This small molecule binds to this protein.
Small molecule (SMILES): CC(=O)N[C@H]1[C@H](O[C@H]2[C@H](O)[C@@H](NC(C)=O)CO[C@@H]2CO)O[C@H](CO)[C@@H](O)[C@@H]1O

Sequence of chain 1.D:
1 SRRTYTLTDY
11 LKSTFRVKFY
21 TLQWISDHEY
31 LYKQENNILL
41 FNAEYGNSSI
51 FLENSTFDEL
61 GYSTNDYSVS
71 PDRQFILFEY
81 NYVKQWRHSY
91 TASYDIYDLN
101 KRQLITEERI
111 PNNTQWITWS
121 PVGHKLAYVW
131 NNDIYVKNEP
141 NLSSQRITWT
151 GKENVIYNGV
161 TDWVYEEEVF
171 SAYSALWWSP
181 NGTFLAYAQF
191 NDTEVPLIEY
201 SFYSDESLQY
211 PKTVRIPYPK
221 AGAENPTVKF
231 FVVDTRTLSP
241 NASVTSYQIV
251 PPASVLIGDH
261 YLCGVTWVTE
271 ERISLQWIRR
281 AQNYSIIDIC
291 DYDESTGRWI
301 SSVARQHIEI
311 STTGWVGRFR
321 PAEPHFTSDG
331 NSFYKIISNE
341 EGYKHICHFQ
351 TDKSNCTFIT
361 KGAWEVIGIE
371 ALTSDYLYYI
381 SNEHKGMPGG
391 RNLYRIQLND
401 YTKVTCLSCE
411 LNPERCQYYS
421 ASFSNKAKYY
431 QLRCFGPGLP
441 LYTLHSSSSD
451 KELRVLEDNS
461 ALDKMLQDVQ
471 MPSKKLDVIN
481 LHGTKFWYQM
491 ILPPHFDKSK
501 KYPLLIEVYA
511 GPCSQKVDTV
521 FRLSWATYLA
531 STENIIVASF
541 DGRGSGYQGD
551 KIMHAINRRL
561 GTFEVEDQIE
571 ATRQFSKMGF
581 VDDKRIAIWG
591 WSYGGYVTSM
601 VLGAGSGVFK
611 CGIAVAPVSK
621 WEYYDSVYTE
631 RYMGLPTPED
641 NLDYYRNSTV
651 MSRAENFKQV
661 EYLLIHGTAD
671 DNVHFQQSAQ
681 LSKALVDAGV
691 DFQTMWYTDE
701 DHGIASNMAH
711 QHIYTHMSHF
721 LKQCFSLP

Binding-site contacts:
Ligand atom O7 contacts residue GLN189 of chain 1.D at 3.7 Å.
Ligand atom C6 contacts residue GLU194 of chain 1.D at 3.8 Å.
Ligand atom O7 contacts residue ILE156 of chain 1.D at 4.5 Å.
Ligand atom C8 contacts residue ILE156 of chain 1.D at 4.0 Å (hydrophobic).
Ligand atom C7 contacts residue LYS229 of chain 1.D at 4.4 Å.
Ligand atom C1 contacts residue THR193 of chain 1.D at 3.6 Å.
Ligand atom O7 contacts residue LYS229 of chain 1.D at 3.2 Å (salt-bridge).
Ligand atom C5 contacts residue THR193 of chain 1.D at 4.0 Å.
Ligand atom C1 contacts residue ASN191 of chain 1.D at 1.4 Å.
Ligand atom C8 contacts residue GLN189 of chain 1.D at 4.3 Å.
Ligand atom C2 contacts residue ASN191 of chain 1.D at 2.5 Å.
Ligand atom O6 contacts residue THR193 of chain 1.D at 3.7 Å.
Ligand atom C7 contacts residue GLN189 of chain 1.D at 4.3 Å.
Ligand atom C3 contacts residue ASN191 of chain 1.D at 3.8 Å.
Ligand atom C5 contacts residue ASN191 of chain 1.D at 3.7 Å.
Ligand atom N2 contacts residue ASN191 of chain 1.D at 2.9 Å (h-bond).
Ligand atom O6 contacts residue GLU194 of chain 1.D at 2.8 Å (salt-bridge).
Ligand atom C4 contacts residue ASN191 of chain 1.D at 4.2 Å.
Ligand atom O5 contacts residue ASN191 of chain 1.D at 2.4 Å (h-bond).
Ligand atom N2 contacts residue ILE156 of chain 1.D at 3.6 Å.
Ligand atom O7 contacts residue ASN191 of chain 1.D at 3.4 Å (h-bond).
Ligand atom C1 contacts residue ILE156 of chain 1.D at 4.2 Å (hydrophobic).
Ligand atom C7 contacts residue ILE156 of chain 1.D at 3.8 Å (hydrophobic).
Ligand atom C7 contacts residue ASN191 of chain 1.D at 3.4 Å.
Ligand atom C8 contacts residue THR150 of chain 1.D at 3.9 Å.
Ligand atom O5 contacts residue THR193 of chain 1.D at 3.9 Å.
Ligand atom C6 contacts residue THR193 of chain 1.D at 4.4 Å.